Sequence of chain 1.B:
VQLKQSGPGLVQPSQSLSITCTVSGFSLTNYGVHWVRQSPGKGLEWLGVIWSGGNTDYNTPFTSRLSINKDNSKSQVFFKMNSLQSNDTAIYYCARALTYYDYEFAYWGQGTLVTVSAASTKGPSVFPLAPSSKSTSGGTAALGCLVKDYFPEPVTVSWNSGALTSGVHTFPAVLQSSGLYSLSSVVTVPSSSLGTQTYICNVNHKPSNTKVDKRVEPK

Binding-site contacts:
Ligand atom O3 contacts residue LYS43 of chain 1.B at 2.9 Å (salt-bridge).
Ligand atom C4 contacts residue ASN88 of chain 1.B at 4.2 Å.
Ligand atom C7 contacts residue LYS43 of chain 1.B at 3.9 Å.
Ligand atom C3 contacts residue ASN88 of chain 1.B at 3.9 Å.
Ligand atom C1 contacts residue ASN88 of chain 1.B at 1.4 Å.
Ligand atom C3 contacts residue LYS43 of chain 1.B at 4.1 Å.
Ligand atom N2 contacts residue LYS43 of chain 1.B at 3.8 Å.
Ligand atom O7 contacts residue LYS43 of chain 1.B at 3.9 Å.
Ligand atom N2 contacts residue ASN88 of chain 1.B at 3.1 Å (h-bond).
Ligand atom O5 contacts residue ASN88 of chain 1.B at 2.3 Å (h-bond).
Ligand atom C8 contacts residue ASN88 of chain 1.B at 3.2 Å.
Ligand atom C2 contacts residue LYS43 of chain 1.B at 4.3 Å.
Ligand atom C7 contacts residue ASN88 of chain 1.B at 3.3 Å.
Ligand atom C8 contacts residue LYS43 of chain 1.B at 3.7 Å.
Ligand atom O7 contacts residue ASN88 of chain 1.B at 3.2 Å (h-bond).
Ligand atom C2 contacts residue ASN88 of chain 1.B at 2.5 Å.
Ligand atom C8 contacts residue ARG38 of chain 1.B at 3.5 Å.
Ligand atom C8 contacts residue GLU46 of chain 1.B at 4.3 Å.
Ligand atom C5 contacts residue ASN88 of chain 1.B at 3.6 Å.
Ligand atom C8 contacts residue SER40 of chain 1.B at 3.9 Å.
Ligand atom N2 contacts residue ARG38 of chain 1.B at 4.5 Å.

This small molecule binds to this protein.
Small molecule (SMILES): CC(=O)N[C@@H]1[C@@H](O)[C@H](O)[C@@H](CO)O[C@H]1O